A small-molecule ligand and the protein it binds are described below.
Small molecule (SMILES): CCc1nc(N)nc(N)c1OCCCOc1ccccc1CCC(=O)O

Sequence of chain 1.A:
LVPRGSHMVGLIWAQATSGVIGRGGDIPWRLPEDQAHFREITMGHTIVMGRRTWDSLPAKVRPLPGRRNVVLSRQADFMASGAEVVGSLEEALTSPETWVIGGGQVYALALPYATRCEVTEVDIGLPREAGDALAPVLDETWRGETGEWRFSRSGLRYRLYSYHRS

Binding-site contacts:
Ligand atom C18 contacts residue GLN48 of chain 1.A at 3.8 Å.
Ligand atom C1 contacts residue ILE25 of chain 1.A at 3.6 Å (hydrophobic).
Ligand atom C24 contacts residue LEU77 of chain 1.A at 3.7 Å (hydrophobic).
Ligand atom N2 contacts residue ILE25 of chain 1.A at 3.4 Å (h-bond).
Ligand atom C24 contacts residue ARG80 of chain 1.A at 3.5 Å.
Ligand atom C3 contacts residue PHE51 of chain 1.A at 3.8 Å (hydrophobic).
Ligand atom C6 contacts residue NAP1 of chain 1.C at 3.6 Å.
Ligand atom C12 contacts residue PHE51 of chain 1.A at 3.5 Å (hydrophobic).
Ligand atom O26 contacts residue ARG80 of chain 1.A at 2.9 Å (salt-bridge).
Ligand atom N8 contacts residue ALA27 of chain 1.A at 3.8 Å.
Ligand atom C9 contacts residue ASP47 of chain 1.A at 3.4 Å.
Ligand atom C14 contacts residue LEU70 of chain 1.A at 3.6 Å (hydrophobic).
Ligand atom N8 contacts residue ASP47 of chain 1.A at 2.8 Å (salt-bridge).
Ligand atom C13 contacts residue LEU70 of chain 1.A at 3.7 Å (hydrophobic).
Ligand atom N2 contacts residue PHE51 of chain 1.A at 3.5 Å.
Ligand atom O25 contacts residue ARG52 of chain 1.A at 3.4 Å.
Ligand atom C10 contacts residue ASP47 of chain 1.A at 3.4 Å.
Ligand atom N7 contacts residue ILE114 of chain 1.A at 2.9 Å (h-bond).
Ligand atom C9 contacts residue ILE40 of chain 1.A at 3.8 Å (hydrophobic).
Ligand atom C24 contacts residue ARG52 of chain 1.A at 3.3 Å.
Ligand atom C3 contacts residue ASP47 of chain 1.A at 3.5 Å.
Ligand atom N8 contacts residue TRP26 of chain 1.A at 3.6 Å.
Ligand atom C1 contacts residue NAP1 of chain 1.C at 3.6 Å.
Ligand atom N7 contacts residue PHE51 of chain 1.A at 3.6 Å.
Ligand atom N7 contacts residue TYR120 of chain 1.A at 3.2 Å (h-bond).
Ligand atom C23 contacts residue ARG52 of chain 1.A at 3.6 Å.
Ligand atom C1 contacts residue PHE51 of chain 1.A at 3.5 Å (hydrophobic).
Ligand atom C5 contacts residue ASP47 of chain 1.A at 3.5 Å.
Ligand atom N4 contacts residue ASP47 of chain 1.A at 2.6 Å (salt-bridge).
Ligand atom C20 contacts residue PRO71 of chain 1.A at 3.8 Å (hydrophobic).
Ligand atom N2 contacts residue TRP26 of chain 1.A at 3.3 Å.
Ligand atom O25 contacts residue ARG80 of chain 1.A at 2.8 Å (salt-bridge).
Ligand atom N7 contacts residue NAP1 of chain 1.C at 3.8 Å.
Ligand atom O26 contacts residue ARG52 of chain 1.A at 3.1 Å (salt-bridge).
Ligand atom N7 contacts residue ILE25 of chain 1.A at 2.8 Å (h-bond).
Ligand atom C3 contacts residue TRP26 of chain 1.A at 3.8 Å (hydrophobic).
Ligand atom N8 contacts residue THR133 of chain 1.A at 3.7 Å.
Ligand atom O11 contacts residue NAP1 of chain 1.C at 3.4 Å.
Ligand atom O25 contacts residue PHE51 of chain 1.A at 3.1 Å.
Ligand atom C3 contacts residue ALA27 of chain 1.A at 3.8 Å (hydrophobic).